Binding-site contacts:
Ligand atom C1 contacts residue ASN280 of chain 18.E at 1.4 Å.
Ligand atom O7 contacts residue ASN280 of chain 18.E at 4.4 Å.
Ligand atom C5 contacts residue ASN280 of chain 18.E at 3.7 Å.
Ligand atom C4 contacts residue ASN280 of chain 18.E at 4.2 Å.
Ligand atom O5 contacts residue ASN280 of chain 18.E at 2.4 Å (h-bond).
Ligand atom C3 contacts residue ASN280 of chain 18.E at 3.8 Å.
Ligand atom C8 contacts residue ARG324 of chain 18.E at 4.2 Å.
Ligand atom C8 contacts residue GLY296 of chain 18.E at 4.4 Å.
Ligand atom N2 contacts residue ASN280 of chain 18.E at 2.9 Å (h-bond).
Ligand atom C2 contacts residue ASN280 of chain 18.E at 2.5 Å.
Ligand atom C7 contacts residue ASN280 of chain 18.E at 3.9 Å.

Sequence of chain 18.E:
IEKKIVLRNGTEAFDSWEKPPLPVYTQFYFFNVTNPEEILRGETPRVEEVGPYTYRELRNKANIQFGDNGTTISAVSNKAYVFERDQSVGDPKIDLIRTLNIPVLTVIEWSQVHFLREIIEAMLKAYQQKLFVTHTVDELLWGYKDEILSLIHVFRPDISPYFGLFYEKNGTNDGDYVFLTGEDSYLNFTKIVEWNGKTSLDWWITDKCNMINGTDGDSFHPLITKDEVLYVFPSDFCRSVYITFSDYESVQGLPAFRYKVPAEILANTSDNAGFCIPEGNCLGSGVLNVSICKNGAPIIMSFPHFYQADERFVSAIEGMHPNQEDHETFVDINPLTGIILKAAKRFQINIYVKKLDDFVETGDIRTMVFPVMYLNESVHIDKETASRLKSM

The small molecule below binds the protein below.
Small molecule (SMILES): CC(=O)N[C@H]1[C@H](O[C@H]2[C@H](O)[C@@H](NC(C)=O)CO[C@@H]2CO)O[C@H](CO)[C@@H](O)[C@@H]1O